This protein binds this small molecule.
Small molecule (SMILES): Nc1ncnc2c1ncn2[C@@H]1O[C@H](CO[P](=O)(O)O[C@H]2[C@@H](O)[C@H](n3cnc4c(N)ncnc43)O[C@@H]2CO[P](=O)(O)O[C@H]2[C@@H](O)[C@H](n3cnc4c(N)ncnc43)O[C@@H]2COP(=O)(O)O)[C@@H](O)[C@H]1O

Binding-site contacts:
Ligand atom N6 contacts residue U3 of chain 12.C at 3.0 Å (h-bond).
Ligand atom N3 contacts residue U3 of chain 12.C at 4.2 Å.
Ligand atom N6 contacts residue U2 of chain 12.C at 4.2 Å.
Ligand atom N6 contacts residue U1 of chain 12.C at 2.8 Å (h-bond).
Ligand atom C6 contacts residue U2 of chain 12.C at 4.1 Å.
Ligand atom C6 contacts residue U3 of chain 12.C at 3.3 Å.
Ligand atom N3 contacts residue U2 of chain 12.C at 3.7 Å.
Ligand atom C4 contacts residue U2 of chain 12.C at 4.3 Å.
Ligand atom C2 contacts residue U1 of chain 12.C at 3.5 Å.
Ligand atom C2 contacts residue U3 of chain 12.C at 3.0 Å.
Ligand atom N1 contacts residue U2 of chain 12.C at 3.5 Å (h-bond).
Ligand atom C2 contacts residue U2 of chain 12.C at 3.2 Å.
Ligand atom C6 contacts residue U1 of chain 12.C at 3.6 Å.
Ligand atom N1 contacts residue U1 of chain 12.C at 2.8 Å (h-bond).
Ligand atom N1 contacts residue U3 of chain 12.C at 2.7 Å (h-bond).